Binding-site contacts:
Ligand atom N2 contacts residue ILE211 of chain 34.E at 4.3 Å.
Ligand atom C1 contacts residue ASN212 of chain 34.E at 1.4 Å.
Ligand atom C3 contacts residue ASN212 of chain 34.E at 3.8 Å.
Ligand atom O5 contacts residue ASN212 of chain 34.E at 2.4 Å (h-bond).
Ligand atom C5 contacts residue ASN212 of chain 34.E at 3.7 Å.
Ligand atom N2 contacts residue ASN212 of chain 34.E at 2.9 Å (h-bond).
Ligand atom C2 contacts residue ASN212 of chain 34.E at 2.4 Å.
Ligand atom C1 contacts residue ILE211 of chain 34.E at 4.2 Å (hydrophobic).
Ligand atom C7 contacts residue ASN212 of chain 34.E at 3.9 Å.
Ligand atom C4 contacts residue ASN212 of chain 34.E at 4.2 Å.
Ligand atom O7 contacts residue ASN212 of chain 34.E at 4.5 Å.

Sequence of chain 34.E:
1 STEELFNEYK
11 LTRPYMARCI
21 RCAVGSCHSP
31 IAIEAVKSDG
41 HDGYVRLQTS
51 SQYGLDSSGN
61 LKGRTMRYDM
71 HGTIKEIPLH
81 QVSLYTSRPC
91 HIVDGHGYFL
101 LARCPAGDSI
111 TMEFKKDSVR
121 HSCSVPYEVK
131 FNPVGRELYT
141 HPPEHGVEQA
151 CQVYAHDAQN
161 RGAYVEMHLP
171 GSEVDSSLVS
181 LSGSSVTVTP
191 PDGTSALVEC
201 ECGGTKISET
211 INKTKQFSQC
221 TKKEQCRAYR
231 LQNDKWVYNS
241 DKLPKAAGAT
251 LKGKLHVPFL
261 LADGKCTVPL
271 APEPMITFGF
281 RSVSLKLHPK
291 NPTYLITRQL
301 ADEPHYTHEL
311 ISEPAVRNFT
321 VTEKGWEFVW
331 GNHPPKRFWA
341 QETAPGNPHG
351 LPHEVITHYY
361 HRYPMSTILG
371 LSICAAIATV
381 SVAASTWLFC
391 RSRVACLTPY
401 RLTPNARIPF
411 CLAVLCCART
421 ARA

This protein binds this small molecule.
Small molecule (SMILES): CC(=O)N[C@@H]1[C@@H](O)[C@H](O)[C@@H](CO)O[C@H]1O